Sequence of chain 1.F:
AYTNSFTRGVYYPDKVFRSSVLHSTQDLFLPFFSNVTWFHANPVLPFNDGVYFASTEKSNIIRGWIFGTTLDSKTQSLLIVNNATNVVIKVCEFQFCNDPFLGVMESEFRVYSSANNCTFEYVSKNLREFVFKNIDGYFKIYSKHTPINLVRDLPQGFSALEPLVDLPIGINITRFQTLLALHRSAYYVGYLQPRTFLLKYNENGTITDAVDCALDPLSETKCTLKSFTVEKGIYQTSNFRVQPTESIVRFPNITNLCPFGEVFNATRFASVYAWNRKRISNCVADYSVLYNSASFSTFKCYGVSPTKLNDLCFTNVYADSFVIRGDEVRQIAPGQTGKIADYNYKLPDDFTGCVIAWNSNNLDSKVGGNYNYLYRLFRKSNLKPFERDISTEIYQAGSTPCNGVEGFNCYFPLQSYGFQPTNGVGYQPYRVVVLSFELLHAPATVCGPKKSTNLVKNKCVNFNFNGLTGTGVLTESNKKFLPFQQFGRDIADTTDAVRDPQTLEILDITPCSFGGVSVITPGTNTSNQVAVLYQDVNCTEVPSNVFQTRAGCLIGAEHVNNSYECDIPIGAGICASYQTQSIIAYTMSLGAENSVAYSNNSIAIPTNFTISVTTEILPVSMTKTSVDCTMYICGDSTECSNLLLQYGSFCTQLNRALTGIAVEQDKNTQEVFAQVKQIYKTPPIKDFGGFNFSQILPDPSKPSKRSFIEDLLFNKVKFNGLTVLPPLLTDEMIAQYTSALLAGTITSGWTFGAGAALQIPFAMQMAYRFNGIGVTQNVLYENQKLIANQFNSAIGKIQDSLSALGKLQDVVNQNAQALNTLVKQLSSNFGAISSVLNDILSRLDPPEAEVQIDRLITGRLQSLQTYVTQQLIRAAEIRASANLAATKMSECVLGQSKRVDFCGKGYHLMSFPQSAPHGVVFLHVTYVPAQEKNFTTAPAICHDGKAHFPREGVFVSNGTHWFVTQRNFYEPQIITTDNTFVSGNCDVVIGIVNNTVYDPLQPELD

The small molecule below binds the protein below.
Small molecule (SMILES): CC(=O)N[C@@H]1[C@@H](O)[C@H](O)[C@@H](CO)O[C@H]1O

Binding-site contacts:
Ligand atom C5 contacts residue NAG1 of chain 1.WC at 3.4 Å.
Ligand atom C3 contacts residue NAG1 of chain 1.WC at 3.6 Å.
Ligand atom C4 contacts residue ASN1074 of chain 1.F at 4.2 Å.
Ligand atom C6 contacts residue NAG1 of chain 1.WC at 3.3 Å.
Ligand atom C3 contacts residue ASN1074 of chain 1.F at 3.8 Å.
Ligand atom C4 contacts residue NAG1 of chain 1.WC at 2.4 Å.
Ligand atom C1 contacts residue ASN1074 of chain 1.F at 1.4 Å.
Ligand atom O5 contacts residue NAG1 of chain 1.WC at 4.5 Å.
Ligand atom C7 contacts residue GLU1072 of chain 1.F at 4.2 Å.
Ligand atom C4 contacts residue ALA706 of chain 1.F at 4.3 Å (hydrophobic).
Ligand atom O7 contacts residue ASN1074 of chain 1.F at 2.8 Å (h-bond).
Ligand atom C7 contacts residue ASN1074 of chain 1.F at 3.0 Å.
Ligand atom C8 contacts residue GLU1072 of chain 1.F at 2.8 Å.
Ligand atom O3 contacts residue NAG1 of chain 1.WC at 3.1 Å (h-bond).
Ligand atom O6 contacts residue ALA706 of chain 1.F at 4.0 Å.
Ligand atom C5 contacts residue ALA706 of chain 1.F at 3.6 Å (hydrophobic).
Ligand atom O5 contacts residue ASN1074 of chain 1.F at 2.4 Å (h-bond).
Ligand atom O6 contacts residue NAG1 of chain 1.WC at 4.3 Å.
Ligand atom C2 contacts residue ASN1074 of chain 1.F at 2.5 Å.
Ligand atom C8 contacts residue ASN1074 of chain 1.F at 4.1 Å.
Ligand atom N2 contacts residue ASN1074 of chain 1.F at 2.8 Å (h-bond).
Ligand atom O4 contacts residue NAG1 of chain 1.WC at 1.6 Å.
Ligand atom C8 contacts residue LYS1073 of chain 1.F at 3.8 Å.
Ligand atom C5 contacts residue ASN1074 of chain 1.F at 3.7 Å.
Ligand atom C6 contacts residue ALA706 of chain 1.F at 4.0 Å (hydrophobic).
Ligand atom O4 contacts residue ALA706 of chain 1.F at 4.0 Å.